Binding-site contacts:
Ligand atom O5 contacts residue ASN594 of chain 1.B at 2.4 Å (h-bond).
Ligand atom C3 contacts residue ASN594 of chain 1.B at 3.9 Å.
Ligand atom C2 contacts residue ASN594 of chain 1.B at 2.5 Å.
Ligand atom C8 contacts residue ASP644 of chain 1.B at 4.2 Å.
Ligand atom O6 contacts residue THR596 of chain 1.B at 4.3 Å.
Ligand atom C4 contacts residue ASN594 of chain 1.B at 4.3 Å.
Ligand atom N2 contacts residue ASN594 of chain 1.B at 3.0 Å (h-bond).
Ligand atom C7 contacts residue ASN594 of chain 1.B at 3.4 Å.
Ligand atom C5 contacts residue THR596 of chain 1.B at 3.9 Å.
Ligand atom O7 contacts residue ASN594 of chain 1.B at 3.5 Å (h-bond).
Ligand atom C1 contacts residue THR596 of chain 1.B at 3.4 Å.
Ligand atom C5 contacts residue ASN594 of chain 1.B at 3.8 Å.
Ligand atom O5 contacts residue THR596 of chain 1.B at 3.6 Å.
Ligand atom C1 contacts residue ASN594 of chain 1.B at 1.5 Å.

This small molecule binds to this protein.
Small molecule (SMILES): CC(=O)N[C@@H]1[C@@H](O)[C@H](O)[C@@H](CO)O[C@H]1O

Sequence of chain 1.B:
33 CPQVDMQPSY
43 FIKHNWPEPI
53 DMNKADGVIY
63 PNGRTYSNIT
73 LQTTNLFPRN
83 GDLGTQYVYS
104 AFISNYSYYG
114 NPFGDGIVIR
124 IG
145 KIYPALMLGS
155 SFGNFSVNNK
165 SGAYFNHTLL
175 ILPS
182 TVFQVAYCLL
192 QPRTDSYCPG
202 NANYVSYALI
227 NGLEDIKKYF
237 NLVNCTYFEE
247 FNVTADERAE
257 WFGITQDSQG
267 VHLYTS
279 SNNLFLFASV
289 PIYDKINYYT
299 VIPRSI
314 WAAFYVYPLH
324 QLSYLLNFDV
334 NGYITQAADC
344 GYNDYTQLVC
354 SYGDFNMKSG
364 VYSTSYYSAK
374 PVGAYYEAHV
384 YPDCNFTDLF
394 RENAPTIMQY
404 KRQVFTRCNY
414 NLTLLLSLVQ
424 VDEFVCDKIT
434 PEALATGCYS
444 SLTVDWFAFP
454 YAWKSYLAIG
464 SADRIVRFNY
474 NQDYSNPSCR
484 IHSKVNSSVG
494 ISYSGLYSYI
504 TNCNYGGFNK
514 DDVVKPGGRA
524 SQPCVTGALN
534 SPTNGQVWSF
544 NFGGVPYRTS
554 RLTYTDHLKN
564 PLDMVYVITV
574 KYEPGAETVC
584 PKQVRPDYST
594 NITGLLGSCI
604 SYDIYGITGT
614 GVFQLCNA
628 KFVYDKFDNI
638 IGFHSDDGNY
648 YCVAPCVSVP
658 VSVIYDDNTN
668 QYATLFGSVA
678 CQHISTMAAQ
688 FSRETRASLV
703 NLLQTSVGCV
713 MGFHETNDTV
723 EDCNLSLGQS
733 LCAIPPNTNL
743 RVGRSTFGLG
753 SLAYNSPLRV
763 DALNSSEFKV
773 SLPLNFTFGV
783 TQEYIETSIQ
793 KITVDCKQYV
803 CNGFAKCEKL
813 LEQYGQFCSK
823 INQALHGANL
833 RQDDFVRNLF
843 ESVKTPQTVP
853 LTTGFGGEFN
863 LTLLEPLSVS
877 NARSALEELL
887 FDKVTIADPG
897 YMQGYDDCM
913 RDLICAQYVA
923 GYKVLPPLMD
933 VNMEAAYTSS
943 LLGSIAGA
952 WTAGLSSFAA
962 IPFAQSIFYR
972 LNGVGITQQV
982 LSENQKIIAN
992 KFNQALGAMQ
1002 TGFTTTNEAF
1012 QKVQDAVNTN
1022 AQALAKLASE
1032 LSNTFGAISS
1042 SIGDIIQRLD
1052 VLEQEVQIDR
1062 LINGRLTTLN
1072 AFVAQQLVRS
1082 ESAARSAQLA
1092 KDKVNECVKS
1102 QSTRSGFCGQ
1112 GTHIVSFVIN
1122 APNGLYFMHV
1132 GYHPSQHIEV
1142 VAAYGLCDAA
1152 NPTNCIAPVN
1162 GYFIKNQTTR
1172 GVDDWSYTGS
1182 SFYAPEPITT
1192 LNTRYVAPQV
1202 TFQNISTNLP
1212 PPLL